This protein binds this small molecule.
Small molecule (SMILES): CNC(=O)N(c1cccc(-c2sc(C(=O)O)c(OCC(=O)O)c2Br)c1)C1CCCCC1

Binding-site contacts:
Ligand atom C18 contacts residue ASP48 of chain 1.A at 3.1 Å.
Ligand atom C10 contacts residue ALA217 of chain 1.A at 3.7 Å (hydrophobic).
Ligand atom C5 contacts residue VAL49 of chain 1.A at 3.8 Å (hydrophobic).
Ligand atom C11 contacts residue PHE182 of chain 1.A at 3.7 Å (hydrophobic).
Ligand atom BR1 contacts residue GLN262 of chain 1.A at 3.4 Å.
Ligand atom O6 contacts residue ASP181 of chain 1.A at 3.9 Å.
Ligand atom C13 contacts residue TYR46 of chain 1.A at 3.7 Å (hydrophobic).
Ligand atom C6 contacts residue TYR46 of chain 1.A at 3.8 Å (hydrophobic).
Ligand atom O3 contacts residue TYR46 of chain 1.A at 3.5 Å (h-bond).
Ligand atom O5 contacts residue CYS215 of chain 1.A at 3.8 Å.
Ligand atom BR1 contacts residue ILE219 of chain 1.A at 3.4 Å.
Ligand atom C13 contacts residue LYS120 of chain 1.A at 3.3 Å.
Ligand atom S1 contacts residue TYR46 of chain 1.A at 3.7 Å.
Ligand atom O2 contacts residue ARG221 of chain 1.A at 3.4 Å (salt-bridge).
Ligand atom O5 contacts residue ARG221 of chain 1.A at 3.1 Å (salt-bridge).
Ligand atom C10 contacts residue PHE182 of chain 1.A at 3.7 Å (hydrophobic).
Ligand atom C21 contacts residue ILE219 of chain 1.A at 3.5 Å (hydrophobic).
Ligand atom O6 contacts residue GLN266 of chain 1.A at 3.0 Å (h-bond).
Ligand atom O6 contacts residue PHE182 of chain 1.A at 2.8 Å (h-bond).
Ligand atom N1 contacts residue GLN262 of chain 1.A at 3.8 Å.
Ligand atom C13 contacts residue PHE182 of chain 1.A at 3.9 Å (hydrophobic).
Ligand atom C15 contacts residue PHE182 of chain 1.A at 3.5 Å (hydrophobic).
Ligand atom O1 contacts residue GLN262 of chain 1.A at 3.4 Å (h-bond).
Ligand atom O6 contacts residue ARG221 of chain 1.A at 3.7 Å.
Ligand atom C13 contacts residue SER216 of chain 1.A at 3.9 Å.
Ligand atom C12 contacts residue PHE182 of chain 1.A at 3.6 Å (hydrophobic).
Ligand atom C15 contacts residue ARG221 of chain 1.A at 3.7 Å.
Ligand atom O5 contacts residue GLY220 of chain 1.A at 3.7 Å.
Ligand atom C14 contacts residue PHE182 of chain 1.A at 3.7 Å (hydrophobic).
Ligand atom S1 contacts residue PHE182 of chain 1.A at 3.7 Å.
Ligand atom O2 contacts residue LYS120 of chain 1.A at 3.1 Å (salt-bridge).
Ligand atom C19 contacts residue ASP48 of chain 1.A at 3.7 Å.
Ligand atom C20 contacts residue ILE219 of chain 1.A at 3.6 Å (hydrophobic).
Ligand atom O2 contacts residue SER216 of chain 1.A at 3.2 Å.
Ligand atom C15 contacts residue GLY220 of chain 1.A at 3.9 Å.
Ligand atom C9 contacts residue PHE182 of chain 1.A at 3.7 Å (hydrophobic).
Ligand atom C21 contacts residue GLN262 of chain 1.A at 3.8 Å.
Ligand atom O3 contacts residue PHE182 of chain 1.A at 3.9 Å.
Ligand atom O3 contacts residue LYS120 of chain 1.A at 2.8 Å (salt-bridge).
Ligand atom C2 contacts residue GLN262 of chain 1.A at 3.5 Å.

Sequence of chain 1.A:
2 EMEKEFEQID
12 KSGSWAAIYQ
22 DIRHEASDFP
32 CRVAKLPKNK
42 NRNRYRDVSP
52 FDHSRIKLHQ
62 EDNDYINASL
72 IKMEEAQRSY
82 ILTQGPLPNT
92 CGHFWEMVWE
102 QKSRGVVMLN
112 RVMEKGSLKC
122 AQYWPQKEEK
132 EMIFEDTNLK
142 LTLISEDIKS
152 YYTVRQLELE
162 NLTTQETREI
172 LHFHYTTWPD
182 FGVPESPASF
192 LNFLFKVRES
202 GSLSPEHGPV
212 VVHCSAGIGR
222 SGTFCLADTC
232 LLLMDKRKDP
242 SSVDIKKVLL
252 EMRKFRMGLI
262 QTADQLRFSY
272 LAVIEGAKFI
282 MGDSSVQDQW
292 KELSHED